This protein binds this small molecule.
Small molecule (SMILES): CC(=O)N[C@@H]1[C@@H](O)[C@H](O)[C@@H](CO)O[C@H]1O

Binding-site contacts:
Ligand atom O7 contacts residue ILE233 of chain 1.A at 3.4 Å (h-bond).
Ligand atom C3 contacts residue ASN234 of chain 1.A at 3.9 Å.
Ligand atom C8 contacts residue ILE233 of chain 1.A at 4.3 Å (hydrophobic).
Ligand atom C2 contacts residue ASN234 of chain 1.A at 2.5 Å.
Ligand atom N2 contacts residue ASN234 of chain 1.A at 2.9 Å (h-bond).
Ligand atom C5 contacts residue ASN234 of chain 1.A at 3.8 Å.
Ligand atom C4 contacts residue ASN234 of chain 1.A at 4.3 Å.
Ligand atom O7 contacts residue ASN234 of chain 1.A at 3.4 Å.
Ligand atom C7 contacts residue ASN234 of chain 1.A at 3.4 Å.
Ligand atom C1 contacts residue ASN234 of chain 1.A at 1.5 Å.
Ligand atom O5 contacts residue ASN234 of chain 1.A at 2.4 Å (h-bond).
Ligand atom C8 contacts residue ASN234 of chain 1.A at 4.5 Å.
Ligand atom C7 contacts residue ILE233 of chain 1.A at 4.2 Å (hydrophobic).

Sequence of chain 1.A:
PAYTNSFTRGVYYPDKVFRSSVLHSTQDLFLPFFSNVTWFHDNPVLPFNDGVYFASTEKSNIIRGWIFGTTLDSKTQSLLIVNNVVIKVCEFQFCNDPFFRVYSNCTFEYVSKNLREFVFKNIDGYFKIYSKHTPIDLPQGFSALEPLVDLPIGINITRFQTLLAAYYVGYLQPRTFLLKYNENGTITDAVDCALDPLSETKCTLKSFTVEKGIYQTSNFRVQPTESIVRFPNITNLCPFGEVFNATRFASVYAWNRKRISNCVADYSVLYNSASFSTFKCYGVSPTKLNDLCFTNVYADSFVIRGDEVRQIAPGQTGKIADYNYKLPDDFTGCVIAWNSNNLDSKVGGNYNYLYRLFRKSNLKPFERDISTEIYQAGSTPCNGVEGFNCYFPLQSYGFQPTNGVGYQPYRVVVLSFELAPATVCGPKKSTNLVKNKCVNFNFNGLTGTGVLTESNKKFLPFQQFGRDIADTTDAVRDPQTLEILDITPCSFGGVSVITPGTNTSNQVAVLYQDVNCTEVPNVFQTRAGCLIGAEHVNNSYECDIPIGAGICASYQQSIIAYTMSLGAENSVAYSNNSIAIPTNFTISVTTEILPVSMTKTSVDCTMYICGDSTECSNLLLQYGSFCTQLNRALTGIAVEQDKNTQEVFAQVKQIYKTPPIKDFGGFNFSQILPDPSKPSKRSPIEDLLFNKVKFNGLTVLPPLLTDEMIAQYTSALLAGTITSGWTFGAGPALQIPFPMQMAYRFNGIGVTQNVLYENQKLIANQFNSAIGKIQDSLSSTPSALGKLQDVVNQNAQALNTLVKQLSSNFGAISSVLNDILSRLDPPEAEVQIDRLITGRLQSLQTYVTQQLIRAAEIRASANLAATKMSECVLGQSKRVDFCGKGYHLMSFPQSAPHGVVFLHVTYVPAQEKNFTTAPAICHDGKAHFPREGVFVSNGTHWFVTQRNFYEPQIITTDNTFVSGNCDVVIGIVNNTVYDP